Sequence of chain 1.C:
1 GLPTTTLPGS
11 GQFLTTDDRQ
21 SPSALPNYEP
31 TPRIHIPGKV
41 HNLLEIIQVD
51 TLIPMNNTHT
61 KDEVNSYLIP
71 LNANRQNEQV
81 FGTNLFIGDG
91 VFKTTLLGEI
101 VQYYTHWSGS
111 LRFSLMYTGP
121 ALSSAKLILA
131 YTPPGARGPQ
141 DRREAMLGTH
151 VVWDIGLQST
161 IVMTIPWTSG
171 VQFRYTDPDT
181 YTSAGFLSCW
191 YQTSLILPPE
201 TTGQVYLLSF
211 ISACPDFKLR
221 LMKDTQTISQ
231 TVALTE

The protein below binds the small molecule below.
Small molecule (SMILES): Cc1cc(CCCCCOc2ccc(C3=N[C@@H](C)CO3)cc2)on1

Sequence of chain 1.A:
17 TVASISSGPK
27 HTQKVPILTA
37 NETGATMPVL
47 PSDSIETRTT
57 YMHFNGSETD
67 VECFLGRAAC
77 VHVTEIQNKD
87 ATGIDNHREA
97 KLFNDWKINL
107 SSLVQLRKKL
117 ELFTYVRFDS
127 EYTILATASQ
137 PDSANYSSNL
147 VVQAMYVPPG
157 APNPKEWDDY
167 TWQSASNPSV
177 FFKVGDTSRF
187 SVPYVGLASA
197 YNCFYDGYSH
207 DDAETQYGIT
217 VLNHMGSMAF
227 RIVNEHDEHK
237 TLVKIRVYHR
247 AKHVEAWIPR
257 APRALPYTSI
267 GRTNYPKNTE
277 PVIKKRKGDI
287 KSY

Binding-site contacts:
Ligand atom C1B contacts residue VAL188 of chain 1.A at 3.7 Å (hydrophobic).
Ligand atom O1B contacts residue TYR128 of chain 1.A at 3.4 Å (h-bond).
Ligand atom C4A contacts residue PRO174 of chain 1.A at 3.4 Å (hydrophobic).
Ligand atom C4 contacts residue TYR197 of chain 1.A at 3.9 Å (hydrophobic).
Ligand atom C1B contacts residue TYR128 of chain 1.A at 3.7 Å (hydrophobic).
Ligand atom C4 contacts residue LEU106 of chain 1.A at 3.6 Å (hydrophobic).
Ligand atom O1 contacts residue ASN219 of chain 1.A at 3.9 Å.
Ligand atom C5B contacts residue MET224 of chain 1.A at 3.2 Å (hydrophobic).
Ligand atom N2 contacts residue ASN219 of chain 1.A at 3.0 Å (h-bond).
Ligand atom N3A contacts residue TYR152 of chain 1.A at 3.6 Å.
Ligand atom C6B contacts residue MET224 of chain 1.A at 3.6 Å (hydrophobic).
Ligand atom C5 contacts residue LEU106 of chain 1.A at 3.8 Å (hydrophobic).
Ligand atom O1A contacts residue PHE186 of chain 1.A at 3.2 Å.
Ligand atom CM1 contacts residue SER175 of chain 1.A at 3.9 Å.
Ligand atom C3C contacts residue TYR128 of chain 1.A at 3.3 Å (hydrophobic).
Ligand atom C5A contacts residue PHE186 of chain 1.A at 3.7 Å (hydrophobic).
Ligand atom C5A contacts residue VAL176 of chain 1.A at 3.8 Å (hydrophobic).
Ligand atom CM1 contacts residue LEU14 of chain 2.C at 3.3 Å (hydrophobic).
Ligand atom C4B contacts residue TYR152 of chain 1.A at 4.0 Å (hydrophobic).
Ligand atom C3 contacts residue ASN219 of chain 1.A at 3.9 Å.
Ligand atom CM1 contacts residue VAL176 of chain 1.A at 3.4 Å (hydrophobic).
Ligand atom C1B contacts residue ILE104 of chain 1.A at 4.0 Å (hydrophobic).
Ligand atom C1C contacts residue LEU106 of chain 1.A at 3.6 Å (hydrophobic).
Ligand atom C6B contacts residue ILE104 of chain 1.A at 3.6 Å (hydrophobic).
Ligand atom C4 contacts residue PHE124 of chain 1.A at 3.9 Å (hydrophobic).
Ligand atom C5B contacts residue PHE186 of chain 1.A at 3.9 Å (hydrophobic).
Ligand atom C3B contacts residue TYR152 of chain 1.A at 3.6 Å (hydrophobic).
Ligand atom C6B contacts residue TYR128 of chain 1.A at 3.4 Å (hydrophobic).
Ligand atom C2A contacts residue TYR152 of chain 1.A at 3.8 Å (hydrophobic).
Ligand atom C4C contacts residue TYR197 of chain 1.A at 4.0 Å (hydrophobic).
Ligand atom N3A contacts residue ALA24 of chain 1.C at 3.9 Å.
Ligand atom C2C contacts residue TYR197 of chain 1.A at 3.8 Å (hydrophobic).
Ligand atom C4B contacts residue PHE186 of chain 1.A at 3.9 Å (hydrophobic).
Ligand atom C4C contacts residue VAL191 of chain 1.A at 3.3 Å (hydrophobic).
Ligand atom C3B contacts residue VAL188 of chain 1.A at 3.5 Å (hydrophobic).
Ligand atom C2A contacts residue PHE186 of chain 1.A at 3.6 Å (hydrophobic).
Ligand atom N3A contacts residue PRO174 of chain 1.A at 3.9 Å.
Ligand atom C5C contacts residue VAL191 of chain 1.A at 3.7 Å (hydrophobic).
Ligand atom C2B contacts residue VAL188 of chain 1.A at 3.3 Å (hydrophobic).
Ligand atom CM1 contacts residue PRO174 of chain 1.A at 3.8 Å (hydrophobic).

Sequence of chain 2.C:
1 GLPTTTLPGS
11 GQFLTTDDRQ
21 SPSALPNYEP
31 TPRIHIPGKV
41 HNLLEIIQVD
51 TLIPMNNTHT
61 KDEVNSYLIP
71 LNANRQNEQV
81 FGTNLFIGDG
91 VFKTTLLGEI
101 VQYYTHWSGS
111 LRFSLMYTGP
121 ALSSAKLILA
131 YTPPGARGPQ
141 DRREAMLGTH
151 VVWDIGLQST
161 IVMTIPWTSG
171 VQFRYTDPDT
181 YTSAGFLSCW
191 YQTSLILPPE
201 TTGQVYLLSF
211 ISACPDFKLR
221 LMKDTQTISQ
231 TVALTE